Binding-site contacts:
Ligand atom O1B contacts residue LYS268 of chain 1.O at 3.8 Å.
Ligand atom N5 contacts residue ASP51 of chain 1.O at 2.8 Å (salt-bridge).
Ligand atom C8 contacts residue LYS268 of chain 1.O at 4.3 Å.
Ligand atom C4 contacts residue LYS264 of chain 1.O at 3.7 Å.
Ligand atom C4 contacts residue SER266 of chain 1.O at 4.4 Å.
Ligand atom C10 contacts residue LYS264 of chain 1.O at 4.1 Å.
Ligand atom C11 contacts residue TYR50 of chain 1.O at 3.7 Å (hydrophobic).
Ligand atom O1B contacts residue ASP114 of chain 1.O at 4.5 Å.
Ligand atom C10 contacts residue TRP45 of chain 1.O at 3.8 Å (hydrophobic).
Ligand atom C1 contacts residue SER266 of chain 1.O at 3.6 Å.
Ligand atom O1B contacts residue LYS264 of chain 1.O at 4.5 Å.
Ligand atom O4 contacts residue TRP45 of chain 1.O at 3.4 Å.
Ligand atom C11 contacts residue ASP51 of chain 1.O at 3.7 Å.
Ligand atom C6 contacts residue ASP51 of chain 1.O at 3.8 Å.
Ligand atom O1A contacts residue SER266 of chain 1.O at 3.8 Å.
Ligand atom C11 contacts residue TRP45 of chain 1.O at 4.1 Å (hydrophobic).
Ligand atom C4 contacts residue ASP51 of chain 1.O at 3.9 Å.
Ligand atom O1B contacts residue SER266 of chain 1.O at 2.6 Å (h-bond).
Ligand atom C5 contacts residue LYS264 of chain 1.O at 4.3 Å.
Ligand atom C3 contacts residue ASP114 of chain 1.O at 4.0 Å.
Ligand atom C10 contacts residue ASP51 of chain 1.O at 3.7 Å.
Ligand atom O1A contacts residue LYS268 of chain 1.O at 3.2 Å.
Ligand atom C5 contacts residue ASP51 of chain 1.O at 3.6 Å.
Ligand atom C1 contacts residue LYS268 of chain 1.O at 3.8 Å.
Ligand atom O9 contacts residue LYS268 of chain 1.O at 3.4 Å (salt-bridge).
Ligand atom O4 contacts residue LYS264 of chain 1.O at 2.9 Å (salt-bridge).
Ligand atom C9 contacts residue LYS268 of chain 1.O at 4.4 Å.
Ligand atom O10 contacts residue TRP45 of chain 1.O at 3.2 Å (h-bond).
Ligand atom C11 contacts residue LYS264 of chain 1.O at 4.2 Å.
Ligand atom N5 contacts residue LYS264 of chain 1.O at 3.7 Å.

This small molecule binds to this protein.
Small molecule (SMILES): CC(=O)N[C@H]1[C@H]([C@H](O)[C@H](O)CO)O[C@@](O[C@@H]2[C@@H](O)[C@H](O)O[C@H](CO)[C@@H]2O)(C(=O)O)C[C@@H]1O

Sequence of chain 1.O:
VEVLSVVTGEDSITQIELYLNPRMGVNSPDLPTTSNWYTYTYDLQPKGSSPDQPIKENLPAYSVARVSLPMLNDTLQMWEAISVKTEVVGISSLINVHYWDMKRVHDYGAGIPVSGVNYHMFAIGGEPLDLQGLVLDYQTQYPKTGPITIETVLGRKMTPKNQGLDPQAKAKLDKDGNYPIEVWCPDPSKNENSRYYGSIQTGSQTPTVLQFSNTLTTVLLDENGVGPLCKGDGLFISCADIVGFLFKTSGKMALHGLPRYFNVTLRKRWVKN